Sequence of chain 1.B:
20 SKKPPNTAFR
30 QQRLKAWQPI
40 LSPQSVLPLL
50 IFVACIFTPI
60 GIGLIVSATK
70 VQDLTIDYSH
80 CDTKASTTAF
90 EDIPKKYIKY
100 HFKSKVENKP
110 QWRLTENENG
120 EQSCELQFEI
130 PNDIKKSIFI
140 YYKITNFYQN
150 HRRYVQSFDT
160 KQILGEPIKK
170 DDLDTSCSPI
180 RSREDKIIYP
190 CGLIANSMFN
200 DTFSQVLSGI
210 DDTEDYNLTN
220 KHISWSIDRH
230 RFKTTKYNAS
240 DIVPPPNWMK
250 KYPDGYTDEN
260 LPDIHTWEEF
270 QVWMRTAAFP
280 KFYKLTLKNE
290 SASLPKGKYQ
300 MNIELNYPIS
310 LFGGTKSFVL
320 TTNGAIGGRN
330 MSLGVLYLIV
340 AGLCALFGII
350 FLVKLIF

A small-molecule ligand and the protein it binds are described below.
Small molecule (SMILES): CC(=O)N[C@H]1[C@H](O[C@H]2[C@H](O)[C@@H](NC(C)=O)CO[C@@H]2CO)O[C@H](CO)[C@@H](O[C@@H]2O[C@H](CO)[C@@H](O)[C@H](O[C@@H]3O[C@H](CO)[C@@H](O)[C@H](O)[C@@H]3O)[C@@H]2O)[C@@H]1O

Binding-site contacts:
Ligand atom C2 contacts residue ASN305 of chain 1.B at 4.2 Å.
Ligand atom O7 contacts residue ASN199 of chain 1.B at 3.0 Å (h-bond).
Ligand atom C7 contacts residue LEU310 of chain 1.B at 4.2 Å (hydrophobic).
Ligand atom C5 contacts residue ASN305 of chain 1.B at 4.0 Å.
Ligand atom C7 contacts residue ASN199 of chain 1.B at 3.2 Å.
Ligand atom C8 contacts residue PRO307 of chain 1.B at 3.8 Å (hydrophobic).
Ligand atom C6 contacts residue PRO245 of chain 1.B at 3.4 Å (hydrophobic).
Ligand atom C6 contacts residue ASN246 of chain 1.B at 3.7 Å.
Ligand atom C7 contacts residue LYS249 of chain 1.B at 4.1 Å.
Ligand atom O3 contacts residue LYS249 of chain 1.B at 3.9 Å.
Ligand atom C6 contacts residue LEU310 of chain 1.B at 4.2 Å (hydrophobic).
Ligand atom O5 contacts residue ASN199 of chain 1.B at 2.3 Å (h-bond).
Ligand atom C5 contacts residue PRO245 of chain 1.B at 3.9 Å (hydrophobic).
Ligand atom C5 contacts residue PRO307 of chain 1.B at 4.1 Å (hydrophobic).
Ligand atom O6 contacts residue TYR306 of chain 1.B at 3.8 Å.
Ligand atom O2 contacts residue PRO245 of chain 1.B at 4.2 Å.
Ligand atom O7 contacts residue LEU310 of chain 1.B at 3.7 Å.
Ligand atom C1 contacts residue ASN305 of chain 1.B at 3.8 Å.
Ligand atom C4 contacts residue ASN199 of chain 1.B at 4.1 Å.
Ligand atom C3 contacts residue ASN305 of chain 1.B at 3.9 Å.
Ligand atom C3 contacts residue ASN246 of chain 1.B at 4.2 Å.
Ligand atom O6 contacts residue ASN246 of chain 1.B at 2.8 Å (h-bond).
Ligand atom C5 contacts residue ASN246 of chain 1.B at 4.1 Å.
Ligand atom C5 contacts residue ASN199 of chain 1.B at 3.6 Å.
Ligand atom C1 contacts residue ASN199 of chain 1.B at 1.4 Å.
Ligand atom O7 contacts residue ASN246 of chain 1.B at 4.0 Å.
Ligand atom O6 contacts residue ASN195 of chain 1.B at 4.2 Å.
Ligand atom O3 contacts residue ASN246 of chain 1.B at 4.2 Å.
Ligand atom O5 contacts residue ASN246 of chain 1.B at 4.1 Å.
Ligand atom O5 contacts residue TYR306 of chain 1.B at 3.7 Å.
Ligand atom C2 contacts residue ASN199 of chain 1.B at 2.4 Å.
Ligand atom C8 contacts residue LEU310 of chain 1.B at 3.8 Å (hydrophobic).
Ligand atom C8 contacts residue ASN305 of chain 1.B at 4.0 Å.
Ligand atom C5 contacts residue TYR306 of chain 1.B at 4.0 Å (hydrophobic).
Ligand atom C4 contacts residue ASN246 of chain 1.B at 3.9 Å.
Ligand atom N2 contacts residue ASN305 of chain 1.B at 3.8 Å.
Ligand atom C6 contacts residue TYR306 of chain 1.B at 3.8 Å (hydrophobic).
Ligand atom N2 contacts residue ASN199 of chain 1.B at 3.0 Å (h-bond).
Ligand atom C3 contacts residue ASN199 of chain 1.B at 3.7 Å.
Ligand atom C2 contacts residue ASN246 of chain 1.B at 3.8 Å.